Sequence of chain 2.A:
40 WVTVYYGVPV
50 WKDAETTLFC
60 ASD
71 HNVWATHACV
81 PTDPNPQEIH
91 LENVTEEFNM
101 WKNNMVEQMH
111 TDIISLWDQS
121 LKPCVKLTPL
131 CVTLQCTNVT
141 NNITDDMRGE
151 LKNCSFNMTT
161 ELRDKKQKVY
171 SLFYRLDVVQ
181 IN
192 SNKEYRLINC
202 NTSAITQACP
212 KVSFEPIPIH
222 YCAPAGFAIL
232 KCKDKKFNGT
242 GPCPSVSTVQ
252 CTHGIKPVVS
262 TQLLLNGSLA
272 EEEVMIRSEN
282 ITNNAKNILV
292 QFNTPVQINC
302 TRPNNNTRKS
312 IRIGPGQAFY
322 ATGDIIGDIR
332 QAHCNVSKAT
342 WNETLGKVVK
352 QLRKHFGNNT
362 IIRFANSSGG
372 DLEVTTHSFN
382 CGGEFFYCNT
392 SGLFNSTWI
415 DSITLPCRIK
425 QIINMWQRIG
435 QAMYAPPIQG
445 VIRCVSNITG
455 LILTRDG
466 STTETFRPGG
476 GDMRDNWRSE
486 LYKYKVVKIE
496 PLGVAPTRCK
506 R

A small-molecule ligand and the protein it binds are described below.
Small molecule (SMILES): CC(=O)N[C@@H]1[C@@H](O)[C@H](O)[C@@H](CO)O[C@H]1O

Binding-site contacts:
Ligand atom C2 contacts residue THR241 of chain 2.A at 4.4 Å.
Ligand atom C8 contacts residue HIS356 of chain 2.A at 4.3 Å.
Ligand atom C3 contacts residue ASN239 of chain 2.A at 3.6 Å.
Ligand atom C6 contacts residue THR241 of chain 2.A at 4.5 Å.
Ligand atom C4 contacts residue ASN239 of chain 2.A at 4.1 Å.
Ligand atom O5 contacts residue ASN239 of chain 2.A at 2.4 Å (h-bond).
Ligand atom N2 contacts residue ASN239 of chain 2.A at 2.7 Å (h-bond).
Ligand atom C5 contacts residue ASN239 of chain 2.A at 3.6 Å.
Ligand atom C7 contacts residue HIS356 of chain 2.A at 4.4 Å.
Ligand atom C8 contacts residue SER279 of chain 2.A at 3.9 Å.
Ligand atom O5 contacts residue THR241 of chain 2.A at 4.2 Å.
Ligand atom C2 contacts residue ASN239 of chain 2.A at 2.4 Å.
Ligand atom C1 contacts residue THR241 of chain 2.A at 3.8 Å.
Ligand atom C3 contacts residue THR241 of chain 2.A at 4.2 Å.
Ligand atom C5 contacts residue THR241 of chain 2.A at 4.2 Å.
Ligand atom O7 contacts residue HIS356 of chain 2.A at 4.0 Å.
Ligand atom C1 contacts residue ASN239 of chain 2.A at 1.4 Å.
Ligand atom C8 contacts residue ILE282 of chain 2.A at 3.9 Å (hydrophobic).
Ligand atom C7 contacts residue ASN239 of chain 2.A at 3.7 Å.
Ligand atom O7 contacts residue ASN239 of chain 2.A at 4.3 Å.